This protein binds this small molecule.
Small molecule (SMILES): CC(C)C[C@H](NC(=O)CNC(=O)[C@H](C)NC(=O)[C@@H](N)CC(C)C)C(=O)N[C@@H](Cc1ccccc1)C(=O)N[C@@H](Cc1ccc(O)cc1)C(=O)N[C@@H](CCC(N)=O)C(=O)N[C@@H](CC1=NC=NC1)C(=O)N[C@H](C=O)CCCCN

Sequence of chain 1.A:
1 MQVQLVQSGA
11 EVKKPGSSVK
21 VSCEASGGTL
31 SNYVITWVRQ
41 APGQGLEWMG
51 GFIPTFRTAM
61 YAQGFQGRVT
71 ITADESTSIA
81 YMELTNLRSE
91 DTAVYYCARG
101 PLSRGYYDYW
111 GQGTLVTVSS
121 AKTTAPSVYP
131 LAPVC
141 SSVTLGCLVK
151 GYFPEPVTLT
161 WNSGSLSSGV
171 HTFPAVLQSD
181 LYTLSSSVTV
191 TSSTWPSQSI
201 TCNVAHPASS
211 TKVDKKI

Binding-site contacts:
Ligand atom CD1 contacts residue PHE56 of chain 1.A at 3.9 Å (hydrophobic).
Ligand atom CE contacts residue SER32 of chain 1.B at 3.7 Å.
Ligand atom CG contacts residue TRP91 of chain 1.B at 3.4 Å (hydrophobic).
Ligand atom CB contacts residue MET60 of chain 1.A at 3.1 Å (hydrophobic).
Ligand atom CD contacts residue SER103 of chain 1.A at 3.5 Å.
Ligand atom O contacts residue SER103 of chain 1.A at 3.7 Å.
Ligand atom CE2 contacts residue TRP91 of chain 1.B at 3.6 Å (hydrophobic).
Ligand atom NZ contacts residue ASP51 of chain 1.B at 2.4 Å (salt-bridge).
Ligand atom O contacts residue SER103 of chain 1.A at 2.8 Å (h-bond).
Ligand atom C contacts residue SER103 of chain 1.A at 3.8 Å.
Ligand atom C contacts residue SER103 of chain 1.A at 3.5 Å.
Ligand atom C contacts residue SER103 of chain 1.A at 3.7 Å.
Ligand atom CA contacts residue SER103 of chain 1.A at 3.2 Å.
Ligand atom OE1 contacts residue SER103 of chain 1.A at 3.2 Å (h-bond).
Ligand atom O contacts residue VAL34 of chain 1.A at 3.8 Å.
Ligand atom O contacts residue GLY105 of chain 1.A at 3.0 Å (h-bond).
Ligand atom CE contacts residue ASP51 of chain 1.B at 2.8 Å.
Ligand atom NZ contacts residue LYS31 of chain 1.B at 3.4 Å (salt-bridge).
Ligand atom CG contacts residue SER32 of chain 1.B at 3.3 Å.
Ligand atom OH contacts residue SER93 of chain 1.B at 3.4 Å (h-bond).
Ligand atom N contacts residue SER103 of chain 1.A at 3.8 Å.
Ligand atom CG contacts residue SER103 of chain 1.A at 3.3 Å.
Ligand atom N contacts residue SER103 of chain 1.A at 3.4 Å (h-bond).
Ligand atom CZ contacts residue MET60 of chain 1.A at 3.8 Å (hydrophobic).
Ligand atom CB contacts residue TRP91 of chain 1.B at 3.7 Å (hydrophobic).
Ligand atom OH contacts residue SER94 of chain 1.B at 3.6 Å (h-bond).
Ligand atom O contacts residue ILE53 of chain 1.A at 3.5 Å.
Ligand atom NZ contacts residue ASN66 of chain 1.B at 3.8 Å.
Ligand atom CD2 contacts residue TRP91 of chain 1.B at 3.5 Å (hydrophobic).
Ligand atom CE1 contacts residue TRP91 of chain 1.B at 3.7 Å (hydrophobic).
Ligand atom CD1 contacts residue TRP91 of chain 1.B at 3.4 Å (hydrophobic).
Ligand atom O contacts residue SER103 of chain 1.A at 3.2 Å (h-bond).
Ligand atom C contacts residue SER103 of chain 1.A at 3.6 Å.
Ligand atom O contacts residue ARG104 of chain 1.A at 3.5 Å (salt-bridge).
Ligand atom CB contacts residue TRP91 of chain 1.B at 3.7 Å (hydrophobic).
Ligand atom NZ contacts residue GLY29 of chain 1.B at 3.0 Å (h-bond).
Ligand atom CE contacts residue LYS31 of chain 1.B at 3.6 Å.
Ligand atom CB contacts residue ILE53 of chain 1.A at 3.5 Å (hydrophobic).
Ligand atom CB contacts residue SER103 of chain 1.A at 3.5 Å.
Ligand atom CE2 contacts residue MET60 of chain 1.A at 3.6 Å (hydrophobic).

Sequence of chain 1.B:
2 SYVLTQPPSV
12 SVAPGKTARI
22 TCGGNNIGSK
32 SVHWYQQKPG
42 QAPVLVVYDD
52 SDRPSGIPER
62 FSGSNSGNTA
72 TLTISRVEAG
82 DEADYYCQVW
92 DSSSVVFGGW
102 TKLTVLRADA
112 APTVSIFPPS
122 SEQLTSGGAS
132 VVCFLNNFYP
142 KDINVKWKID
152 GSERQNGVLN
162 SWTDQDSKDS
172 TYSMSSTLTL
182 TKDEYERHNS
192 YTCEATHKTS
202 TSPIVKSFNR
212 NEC